This small molecule binds to this protein.
Small molecule (SMILES): CC[C@H](C)[C@H](NC(=O)[C@@H](N)CCCCN)C(=O)N[C@@H](CC(C)C)C(=O)N[C@@H](CC1=NC=NC1)C(=O)N[C@@H](CCCN=C(N)N)C(=O)N[C@@H](CC(C)C)C(=O)N[C@@H](CC(C)C)C(=O)N[C@@H](CCC(N)=O)C(=O)N[C@H](C=O)CC(=O)O

Sequence of chain 1.B:
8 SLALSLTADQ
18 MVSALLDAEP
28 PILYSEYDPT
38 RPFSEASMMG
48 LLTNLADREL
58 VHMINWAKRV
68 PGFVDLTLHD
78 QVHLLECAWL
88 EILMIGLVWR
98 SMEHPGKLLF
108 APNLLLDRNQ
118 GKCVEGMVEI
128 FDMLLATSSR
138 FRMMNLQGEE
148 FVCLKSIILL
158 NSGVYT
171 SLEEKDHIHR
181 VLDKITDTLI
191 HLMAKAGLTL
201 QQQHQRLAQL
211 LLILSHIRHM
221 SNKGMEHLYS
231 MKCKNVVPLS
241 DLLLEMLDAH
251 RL

Binding-site contacts:
Ligand atom O contacts residue LYS65 of chain 1.B at 3.0 Å (salt-bridge).
Ligand atom CG contacts residue LEU75 of chain 1.B at 3.7 Å (hydrophobic).
Ligand atom CB contacts residue GLU245 of chain 1.B at 3.6 Å.
Ligand atom NZ contacts residue GLU83 of chain 1.B at 3.0 Å (salt-bridge).
Ligand atom CA contacts residue LYS65 of chain 1.B at 3.7 Å.
Ligand atom CD contacts residue GLU245 of chain 1.B at 3.9 Å.
Ligand atom CE contacts residue GLU83 of chain 1.B at 3.1 Å.
Ligand atom CD contacts residue LEU75 of chain 1.B at 4.0 Å (hydrophobic).
Ligand atom CA contacts residue GLU245 of chain 1.B at 3.8 Å.
Ligand atom CA contacts residue VAL79 of chain 1.B at 3.7 Å (hydrophobic).
Ligand atom CD2 contacts residue ILE61 of chain 1.B at 4.0 Å (hydrophobic).
Ligand atom C contacts residue LYS65 of chain 1.B at 3.7 Å.
Ligand atom CD1 contacts residue VAL79 of chain 1.B at 3.6 Å (hydrophobic).
Ligand atom CD1 contacts residue LEU82 of chain 1.B at 3.7 Å (hydrophobic).
Ligand atom CD2 contacts residue GLU83 of chain 1.B at 3.7 Å.
Ligand atom CG2 contacts residue LEU242 of chain 1.B at 3.8 Å (hydrophobic).
Ligand atom CB contacts residue VAL79 of chain 1.B at 4.0 Å (hydrophobic).
Ligand atom CD2 contacts residue GLN78 of chain 1.B at 3.4 Å.
Ligand atom CA contacts residue GLU245 of chain 1.B at 3.7 Å.
Ligand atom CE1 contacts residue LEU75 of chain 1.B at 3.6 Å (hydrophobic).
Ligand atom CB contacts residue LEU75 of chain 1.B at 3.7 Å (hydrophobic).
Ligand atom CG1 contacts residue GLU245 of chain 1.B at 3.6 Å.
Ligand atom CD2 contacts residue LEU75 of chain 1.B at 3.7 Å (hydrophobic).
Ligand atom CD2 contacts residue MET246 of chain 1.B at 3.9 Å (hydrophobic).
Ligand atom N contacts residue ILE61 of chain 1.B at 4.0 Å.
Ligand atom N contacts residue VAL79 of chain 1.B at 4.0 Å.
Ligand atom C contacts residue LYS65 of chain 1.B at 3.8 Å.
Ligand atom NE2 contacts residue LEU75 of chain 1.B at 3.7 Å.
Ligand atom NE2 contacts residue LEU75 of chain 1.B at 3.2 Å.
Ligand atom CD2 contacts residue LEU82 of chain 1.B at 3.9 Å (hydrophobic).
Ligand atom CD1 contacts residue GLU245 of chain 1.B at 4.0 Å.
Ligand atom C contacts residue GLU245 of chain 1.B at 3.7 Å.
Ligand atom CD2 contacts residue VAL79 of chain 1.B at 3.3 Å (hydrophobic).
Ligand atom CG contacts residue ILE61 of chain 1.B at 4.0 Å (hydrophobic).
Ligand atom CB contacts residue ILE61 of chain 1.B at 3.9 Å (hydrophobic).
Ligand atom N contacts residue GLU245 of chain 1.B at 2.9 Å (salt-bridge).
Ligand atom CD1 contacts residue ASP241 of chain 1.B at 3.7 Å.
Ligand atom CD1 contacts residue LEU242 of chain 1.B at 3.6 Å (hydrophobic).
Ligand atom CD1 contacts residue GLN78 of chain 1.B at 3.8 Å.
Ligand atom CD1 contacts residue ILE61 of chain 1.B at 3.6 Å (hydrophobic).